Sequence of chain 3.A:
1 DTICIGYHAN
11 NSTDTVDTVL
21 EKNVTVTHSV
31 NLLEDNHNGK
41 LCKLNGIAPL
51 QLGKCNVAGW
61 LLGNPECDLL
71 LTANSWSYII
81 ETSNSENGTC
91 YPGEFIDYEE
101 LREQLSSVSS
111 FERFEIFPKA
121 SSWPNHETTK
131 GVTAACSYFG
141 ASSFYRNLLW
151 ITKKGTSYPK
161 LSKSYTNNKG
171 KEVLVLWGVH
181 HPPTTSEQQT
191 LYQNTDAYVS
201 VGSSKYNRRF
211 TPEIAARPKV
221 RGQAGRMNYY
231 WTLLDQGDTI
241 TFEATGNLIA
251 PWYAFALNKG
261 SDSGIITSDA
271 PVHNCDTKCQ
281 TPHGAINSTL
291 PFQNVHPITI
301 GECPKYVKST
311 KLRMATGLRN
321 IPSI

Binding-site contacts:
Ligand atom O8 contacts residue TYR91 of chain 3.A at 2.8 Å (h-bond).
Ligand atom O4 contacts residue VAL132 of chain 3.A at 3.5 Å (h-bond).
Ligand atom C6 contacts residue GLN223 of chain 3.A at 3.8 Å.
Ligand atom O10 contacts residue VAL132 of chain 3.A at 3.9 Å.
Ligand atom C3 contacts residue GLN223 of chain 3.A at 3.8 Å.
Ligand atom O4 contacts residue GLN223 of chain 3.A at 2.6 Å (h-bond).
Ligand atom O6 contacts residue GLN223 of chain 3.A at 3.0 Å (h-bond).
Ligand atom O1A contacts residue THR133 of chain 3.A at 3.2 Å (h-bond).
Ligand atom C1 contacts residue THR133 of chain 3.A at 3.4 Å.
Ligand atom O9 contacts residue GLY225 of chain 3.A at 3.8 Å.
Ligand atom C4 contacts residue GLN223 of chain 3.A at 3.5 Å.
Ligand atom O9 contacts residue HIS180 of chain 3.A at 2.8 Å (h-bond).
Ligand atom O1B contacts residue THR133 of chain 3.A at 2.7 Å (h-bond).
Ligand atom C1 contacts residue ALA134 of chain 3.A at 3.7 Å (hydrophobic).
Ligand atom C8 contacts residue GLN223 of chain 3.A at 3.7 Å.
Ligand atom O9 contacts residue GLU187 of chain 3.A at 2.9 Å (salt-bridge).
Ligand atom C9 contacts residue HIS180 of chain 3.A at 3.3 Å.
Ligand atom O10 contacts residue LYS130 of chain 3.A at 2.8 Å (salt-bridge).
Ligand atom C1 contacts residue GLN223 of chain 3.A at 3.0 Å.
Ligand atom O3 contacts residue GLN223 of chain 3.A at 3.0 Å (h-bond).
Ligand atom C9 contacts residue TYR91 of chain 3.A at 3.7 Å (hydrophobic).
Ligand atom C8 contacts residue TYR91 of chain 3.A at 3.8 Å (hydrophobic).
Ligand atom O1A contacts residue ALA134 of chain 3.A at 2.7 Å (h-bond).
Ligand atom O1A contacts residue GLN223 of chain 3.A at 3.8 Å.
Ligand atom O9 contacts residue TYR91 of chain 3.A at 2.9 Å (h-bond).
Ligand atom C10 contacts residue VAL132 of chain 3.A at 3.9 Å (hydrophobic).
Ligand atom C10 contacts residue LYS130 of chain 3.A at 3.9 Å.
Ligand atom C11 contacts residue LEU191 of chain 3.A at 3.0 Å (hydrophobic).
Ligand atom C9 contacts residue LEU191 of chain 3.A at 3.9 Å (hydrophobic).
Ligand atom C5 contacts residue VAL132 of chain 3.A at 3.8 Å (hydrophobic).
Ligand atom O1B contacts residue GLN223 of chain 3.A at 2.7 Å (h-bond).
Ligand atom O8 contacts residue TRP150 of chain 3.A at 3.6 Å.
Ligand atom C7 contacts residue TRP150 of chain 3.A at 3.8 Å (hydrophobic).
Ligand atom N5 contacts residue VAL132 of chain 3.A at 3.1 Å (h-bond).
Ligand atom C9 contacts residue GLU187 of chain 3.A at 3.2 Å.
Ligand atom C2 contacts residue GLN223 of chain 3.A at 3.2 Å.
Ligand atom O8 contacts residue GLN223 of chain 3.A at 3.1 Å (h-bond).
Ligand atom N5 contacts residue TRP150 of chain 3.A at 3.8 Å.
Ligand atom O6 contacts residue GLU187 of chain 3.A at 3.8 Å.
Ligand atom C4 contacts residue VAL132 of chain 3.A at 3.3 Å (hydrophobic).

This protein binds this small molecule.
Small molecule (SMILES): CC(=O)N[C@H]1[C@H]([C@H](O)[C@H](O)CO)O[C@@](O[C@H]2[C@@H](O)[C@@H](CO)O[C@@H](O[C@H]3[C@H](O)[C@@H](O)[C@@H](O)O[C@@H]3CO)[C@@H]2O)(C(=O)O)C[C@@H]1O